A small-molecule ligand and the protein it binds are described below.
Small molecule (SMILES): CSCC[C@H](NC=O)C(=O)O

Sequence of chain 2.G:
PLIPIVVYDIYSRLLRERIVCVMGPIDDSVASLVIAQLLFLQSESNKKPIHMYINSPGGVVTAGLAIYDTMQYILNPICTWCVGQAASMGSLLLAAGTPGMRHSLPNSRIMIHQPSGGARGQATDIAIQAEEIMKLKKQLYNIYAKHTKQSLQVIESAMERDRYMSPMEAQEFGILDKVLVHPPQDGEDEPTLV

Binding-site contacts:
Ligand atom O contacts residue PRO122 of chain 2.G at 4.2 Å.
Ligand atom SD contacts residue LEU205 of chain 2.G at 4.0 Å.
Ligand atom N contacts residue SER153 of chain 2.G at 2.9 Å (h-bond).
Ligand atom SD contacts residue HIS178 of chain 2.G at 3.8 Å.
Ligand atom CB contacts residue GLY124 of chain 2.G at 3.8 Å.
Ligand atom O contacts residue MET154 of chain 2.G at 4.2 Å.
Ligand atom CA contacts residue GLY124 of chain 2.G at 3.8 Å.
Ligand atom CB contacts residue SER153 of chain 2.G at 3.4 Å.
Ligand atom CA contacts residue SER153 of chain 2.G at 2.5 Å.
Ligand atom O1 contacts residue PRO122 of chain 2.G at 4.2 Å.
Ligand atom SD contacts residue SER153 of chain 2.G at 3.0 Å (h-bond).
Ligand atom O1 contacts residue SER153 of chain 2.G at 3.3 Å (h-bond).
Ligand atom CE contacts residue LEU205 of chain 2.G at 3.4 Å (hydrophobic).
Ligand atom CG contacts residue VAL126 of chain 2.G at 3.8 Å (hydrophobic).
Ligand atom CA contacts residue MET154 of chain 2.G at 4.2 Å (hydrophobic).
Ligand atom SD contacts residue MET154 of chain 2.G at 3.5 Å (h-bond).
Ligand atom CG contacts residue SER153 of chain 2.G at 3.5 Å.
Ligand atom CB contacts residue MET154 of chain 2.G at 3.8 Å (hydrophobic).
Ligand atom CN contacts residue HIS178 of chain 2.G at 3.0 Å.
Ligand atom C contacts residue GLY123 of chain 2.G at 4.2 Å.
Ligand atom CG contacts residue GLN179 of chain 2.G at 4.4 Å.
Ligand atom CN contacts residue SER153 of chain 2.G at 3.5 Å.
Ligand atom CG contacts residue LEU205 of chain 2.G at 4.3 Å (hydrophobic).
Ligand atom CB contacts residue VAL126 of chain 2.G at 3.4 Å (hydrophobic).
Ligand atom O contacts residue GLY123 of chain 2.G at 3.2 Å.
Ligand atom CE contacts residue SER153 of chain 2.G at 4.3 Å.
Ligand atom O1 contacts residue HIS178 of chain 2.G at 2.9 Å (h-bond).
Ligand atom O contacts residue GLY124 of chain 2.G at 2.4 Å (h-bond).
Ligand atom O contacts residue SER153 of chain 2.G at 3.5 Å (h-bond).
Ligand atom CG contacts residue HIS178 of chain 2.G at 4.3 Å.
Ligand atom CE contacts residue PRO180 of chain 2.G at 3.8 Å (hydrophobic).
Ligand atom CG contacts residue PRO180 of chain 2.G at 3.5 Å (hydrophobic).
Ligand atom CE contacts residue HIS178 of chain 2.G at 2.7 Å.
Ligand atom C contacts residue GLY124 of chain 2.G at 2.6 Å.
Ligand atom C contacts residue SER153 of chain 2.G at 3.5 Å.
Ligand atom CE contacts residue GLN179 of chain 2.G at 3.9 Å.
Ligand atom C contacts residue MET154 of chain 2.G at 4.2 Å (hydrophobic).
Ligand atom CE contacts residue MET224 of chain 2.G at 3.8 Å (hydrophobic).
Ligand atom N contacts residue HIS178 of chain 2.G at 2.9 Å (h-bond).
Ligand atom CA contacts residue HIS178 of chain 2.G at 3.8 Å.